Sequence of chain 1.E:
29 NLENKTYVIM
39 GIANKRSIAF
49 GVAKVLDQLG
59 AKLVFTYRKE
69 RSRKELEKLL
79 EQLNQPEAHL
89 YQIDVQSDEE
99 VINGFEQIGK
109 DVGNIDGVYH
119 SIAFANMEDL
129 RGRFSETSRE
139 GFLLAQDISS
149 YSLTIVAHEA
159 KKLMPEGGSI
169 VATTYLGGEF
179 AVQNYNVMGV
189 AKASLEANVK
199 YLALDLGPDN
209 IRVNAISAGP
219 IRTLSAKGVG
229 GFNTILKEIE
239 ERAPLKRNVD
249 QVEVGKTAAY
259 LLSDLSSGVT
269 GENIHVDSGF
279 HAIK

Binding-site contacts:
Ligand atom CB contacts residue GLY229 of chain 1.E at 4.0 Å.
Ligand atom OE2 contacts residue ASN231 of chain 1.E at 4.4 Å.
Ligand atom OE2 contacts residue THR232 of chain 1.E at 2.8 Å (h-bond).
Ligand atom N contacts residue GLY228 of chain 1.E at 4.3 Å.
Ligand atom O contacts residue GLY228 of chain 1.E at 4.3 Å.
Ligand atom CD contacts residue GLY229 of chain 1.E at 4.0 Å.
Ligand atom C contacts residue GLY228 of chain 1.E at 4.3 Å.
Ligand atom O contacts residue ARG129 of chain 1.E at 2.9 Å (salt-bridge).
Ligand atom OE1 contacts residue THR232 of chain 1.E at 4.5 Å.
Ligand atom N contacts residue GLY229 of chain 1.E at 3.4 Å (h-bond).
Ligand atom CD contacts residue THR232 of chain 1.E at 4.0 Å.
Ligand atom CD contacts residue ASN231 of chain 1.E at 4.4 Å.
Ligand atom OE1 contacts residue ASN231 of chain 1.E at 3.6 Å.
Ligand atom C contacts residue ARG129 of chain 1.E at 3.3 Å.
Ligand atom OE1 contacts residue PHE230 of chain 1.E at 4.1 Å.
Ligand atom OE1 contacts residue GLY229 of chain 1.E at 4.2 Å.
Ligand atom C contacts residue GLY229 of chain 1.E at 4.3 Å.
Ligand atom OE2 contacts residue GLY229 of chain 1.E at 3.7 Å.
Ligand atom OXT contacts residue ARG129 of chain 1.E at 3.0 Å (salt-bridge).
Ligand atom CA contacts residue GLY229 of chain 1.E at 4.1 Å.
Ligand atom OXT contacts residue GLY228 of chain 1.E at 4.4 Å.

The protein below binds the small molecule below.
Small molecule (SMILES): N[C@@H](CCC(=O)O)C(=O)O